Sequence of chain 2.A:
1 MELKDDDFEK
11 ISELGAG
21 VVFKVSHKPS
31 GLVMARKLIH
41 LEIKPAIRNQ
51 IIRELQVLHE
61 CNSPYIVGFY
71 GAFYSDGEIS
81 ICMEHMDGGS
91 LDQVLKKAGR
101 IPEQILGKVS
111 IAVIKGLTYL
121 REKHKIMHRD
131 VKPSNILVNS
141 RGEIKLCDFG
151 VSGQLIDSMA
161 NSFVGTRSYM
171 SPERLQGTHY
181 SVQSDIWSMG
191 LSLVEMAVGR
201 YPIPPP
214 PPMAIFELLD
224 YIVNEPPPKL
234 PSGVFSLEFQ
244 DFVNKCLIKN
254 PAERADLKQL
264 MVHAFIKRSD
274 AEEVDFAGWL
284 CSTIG

A small-molecule ligand and the protein it binds are described below.
Small molecule (SMILES): Nc1ncnc2c1ncn2[C@@H]1O[C@H](CO[P](=O)(O)O[P](=O)(O)NP(=O)(O)O)[C@@H](O)[C@H]1O

Binding-site contacts:
Ligand atom O2B contacts residue SER134 of chain 2.A at 3.1 Å (h-bond).
Ligand atom N6 contacts residue GLU84 of chain 2.A at 2.9 Å (salt-bridge).
Ligand atom O3' contacts residue SER90 of chain 2.A at 3.8 Å.
Ligand atom O2A contacts residue LYS37 of chain 2.A at 2.7 Å (salt-bridge).
Ligand atom N6 contacts residue LEU137 of chain 2.A at 3.7 Å.
Ligand atom C5' contacts residue GLY15 of chain 2.A at 3.8 Å.
Ligand atom C4' contacts residue GLY15 of chain 2.A at 3.7 Å.
Ligand atom O2A contacts residue MG1 of chain 2.C at 2.2 Å.
Ligand atom O1G contacts residue GLY17 of chain 2.A at 3.3 Å.
Ligand atom N6 contacts residue ALA35 of chain 2.A at 3.2 Å.
Ligand atom O1A contacts residue VAL22 of chain 2.A at 3.8 Å.
Ligand atom C6 contacts residue LEU137 of chain 2.A at 3.5 Å (hydrophobic).
Ligand atom O3A contacts residue GLY17 of chain 2.A at 3.4 Å.
Ligand atom PA contacts residue LYS37 of chain 2.A at 3.7 Å.
Ligand atom O5' contacts residue VAL22 of chain 2.A at 3.8 Å.
Ligand atom O3G contacts residue MG1 of chain 2.C at 3.9 Å.
Ligand atom N3 contacts residue LEU14 of chain 2.A at 3.7 Å.
Ligand atom C2 contacts residue MET86 of chain 2.A at 3.3 Å (hydrophobic).
Ligand atom O2B contacts residue MG1 of chain 2.C at 2.0 Å.
Ligand atom N1 contacts residue ALA35 of chain 2.A at 3.8 Å.
Ligand atom O2G contacts residue LYS132 of chain 2.A at 3.2 Å (salt-bridge).
Ligand atom C2 contacts residue LEU14 of chain 2.A at 3.7 Å (hydrophobic).
Ligand atom PG contacts residue LYS132 of chain 2.A at 3.5 Å.
Ligand atom C4' contacts residue ALA16 of chain 2.A at 3.9 Å (hydrophobic).
Ligand atom O2' contacts residue SER90 of chain 2.A at 3.3 Å.
Ligand atom O2A contacts residue ASP148 of chain 2.A at 2.9 Å (salt-bridge).
Ligand atom PB contacts residue MG1 of chain 2.C at 3.5 Å.
Ligand atom O2B contacts residue ASN135 of chain 2.A at 3.0 Å (h-bond).
Ligand atom C5' contacts residue ALA16 of chain 2.A at 3.6 Å (hydrophobic).
Ligand atom N1 contacts residue MET86 of chain 2.A at 3.0 Å (h-bond).
Ligand atom O4' contacts residue VAL22 of chain 2.A at 3.7 Å.
Ligand atom C6 contacts residue ALA35 of chain 2.A at 3.5 Å (hydrophobic).
Ligand atom O1A contacts residue LYS37 of chain 2.A at 3.5 Å (salt-bridge).
Ligand atom C5 contacts residue LEU137 of chain 2.A at 3.6 Å (hydrophobic).
Ligand atom O2' contacts residue GLN93 of chain 2.A at 2.6 Å (h-bond).
Ligand atom O3G contacts residue LYS132 of chain 2.A at 3.1 Å (salt-bridge).
Ligand atom PB contacts residue SER134 of chain 2.A at 3.6 Å.
Ligand atom O1B contacts residue SER134 of chain 2.A at 3.4 Å.
Ligand atom PA contacts residue MG1 of chain 2.C at 3.5 Å.
Ligand atom N3B contacts residue SER134 of chain 2.A at 3.8 Å.